Binding-site contacts:
Ligand atom N2 contacts residue ARG51 of chain 1.D at 3.0 Å (salt-bridge).
Ligand atom O6 contacts residue ALA54 of chain 1.D at 3.3 Å.
Ligand atom C2 contacts residue ASN126 of chain 1.B at 2.5 Å.
Ligand atom O7 contacts residue SER109 of chain 1.C at 3.6 Å (h-bond).
Ligand atom C8 contacts residue GLY52 of chain 1.D at 3.9 Å.
Ligand atom C8 contacts residue TRP108 of chain 1.C at 3.9 Å (hydrophobic).
Ligand atom C7 contacts residue ALA53 of chain 1.D at 3.8 Å (hydrophobic).
Ligand atom O7 contacts residue ALA53 of chain 1.D at 3.8 Å.
Ligand atom O6 contacts residue ALA53 of chain 1.D at 2.8 Å (h-bond).
Ligand atom O3 contacts residue ALA53 of chain 1.D at 3.6 Å.
Ligand atom C8 contacts residue ALA67 of chain 1.D at 3.9 Å (hydrophobic).
Ligand atom O5 contacts residue ALA54 of chain 1.D at 3.4 Å.
Ligand atom O3 contacts residue ALA54 of chain 1.D at 3.5 Å (h-bond).
Ligand atom O7 contacts residue ALA54 of chain 1.D at 4.0 Å.
Ligand atom C3 contacts residue ARG51 of chain 1.D at 3.8 Å.
Ligand atom C5 contacts residue ASN126 of chain 1.B at 3.6 Å.
Ligand atom N2 contacts residue ASN126 of chain 1.B at 3.0 Å (h-bond).
Ligand atom C7 contacts residue ASN32 of chain 1.D at 4.0 Å.
Ligand atom C2 contacts residue ALA54 of chain 1.D at 3.9 Å (hydrophobic).
Ligand atom C5 contacts residue LEU55 of chain 1.D at 3.6 Å (hydrophobic).
Ligand atom O3 contacts residue ARG51 of chain 1.D at 4.0 Å.
Ligand atom C1 contacts residue ASN126 of chain 1.B at 1.4 Å.
Ligand atom O6 contacts residue GLY57 of chain 1.D at 3.5 Å (h-bond).
Ligand atom O6 contacts residue LEU55 of chain 1.D at 3.2 Å (h-bond).
Ligand atom C8 contacts residue ALA53 of chain 1.D at 3.5 Å (hydrophobic).
Ligand atom C1 contacts residue ALA54 of chain 1.D at 3.8 Å (hydrophobic).
Ligand atom C6 contacts residue ALA53 of chain 1.D at 3.5 Å (hydrophobic).
Ligand atom C7 contacts residue ASN126 of chain 1.B at 3.8 Å.
Ligand atom C7 contacts residue ARG51 of chain 1.D at 3.7 Å.
Ligand atom C8 contacts residue ARG51 of chain 1.D at 3.6 Å.
Ligand atom C8 contacts residue ASN32 of chain 1.D at 3.2 Å.
Ligand atom C6 contacts residue LEU55 of chain 1.D at 3.2 Å (hydrophobic).
Ligand atom O7 contacts residue TYR50 of chain 1.D at 3.3 Å.
Ligand atom O5 contacts residue ASN126 of chain 1.B at 2.2 Å (h-bond).
Ligand atom C2 contacts residue ARG51 of chain 1.D at 3.9 Å.
Ligand atom O6 contacts residue LEU56 of chain 1.D at 3.1 Å (h-bond).
Ligand atom C3 contacts residue ALA54 of chain 1.D at 4.0 Å (hydrophobic).
Ligand atom O6 contacts residue LEU55 of chain 1.D at 3.5 Å (h-bond).
Ligand atom O4 contacts residue ALA54 of chain 1.D at 3.5 Å.
Ligand atom C3 contacts residue ASN126 of chain 1.B at 3.8 Å.

Sequence of chain 1.D:
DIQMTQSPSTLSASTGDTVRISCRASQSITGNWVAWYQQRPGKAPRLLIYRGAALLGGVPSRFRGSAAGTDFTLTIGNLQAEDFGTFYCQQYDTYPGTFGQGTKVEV

Sequence of chain 1.B:
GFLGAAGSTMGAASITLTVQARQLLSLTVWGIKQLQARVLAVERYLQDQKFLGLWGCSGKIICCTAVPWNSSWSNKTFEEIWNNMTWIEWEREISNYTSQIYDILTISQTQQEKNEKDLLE

This small molecule binds to this protein.
Small molecule (SMILES): CC(=O)N[C@H]1[C@H](O[C@H]2[C@H](O)[C@@H](NC(C)=O)CO[C@@H]2CO)O[C@H](CO)[C@@H](O[C@@H]2O[C@H](CO)[C@@H](O)[C@H](O)[C@@H]2O)[C@@H]1O

Sequence of chain 1.C:
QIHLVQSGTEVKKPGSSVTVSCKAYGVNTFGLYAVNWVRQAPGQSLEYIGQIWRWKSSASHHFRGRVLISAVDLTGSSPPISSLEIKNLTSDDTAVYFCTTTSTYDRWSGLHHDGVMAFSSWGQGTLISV